This small molecule binds to this protein.
Small molecule (SMILES): Nc1ncnc2c1ncn2[C@@H]1O[C@H](CO[P](=O)(O)O[P](=O)(O)NP(=O)(O)O)[C@@H](O)[C@H]1O

Sequence of chain 1.A:
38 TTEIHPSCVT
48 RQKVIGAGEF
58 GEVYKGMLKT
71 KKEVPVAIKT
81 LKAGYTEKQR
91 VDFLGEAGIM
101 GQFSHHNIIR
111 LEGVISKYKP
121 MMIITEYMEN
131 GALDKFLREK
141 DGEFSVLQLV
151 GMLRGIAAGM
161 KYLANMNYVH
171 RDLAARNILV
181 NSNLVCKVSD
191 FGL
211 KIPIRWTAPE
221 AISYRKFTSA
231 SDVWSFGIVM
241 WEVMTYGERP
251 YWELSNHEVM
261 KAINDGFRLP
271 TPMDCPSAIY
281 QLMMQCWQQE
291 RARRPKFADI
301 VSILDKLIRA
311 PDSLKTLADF

Binding-site contacts:
Ligand atom O1A contacts residue GLY55 of chain 1.A at 3.8 Å.
Ligand atom C5 contacts residue LEU179 of chain 1.A at 3.7 Å (hydrophobic).
Ligand atom C6 contacts residue ALA77 of chain 1.A at 3.2 Å (hydrophobic).
Ligand atom O1B contacts residue GLY55 of chain 1.A at 3.5 Å.
Ligand atom N6 contacts residue GLU126 of chain 1.A at 3.0 Å (salt-bridge).
Ligand atom C5' contacts residue ALA54 of chain 1.A at 3.6 Å (hydrophobic).
Ligand atom C1' contacts residue ILE52 of chain 1.A at 3.9 Å (hydrophobic).
Ligand atom N6 contacts residue MET128 of chain 1.A at 3.9 Å.
Ligand atom N6 contacts residue ALA77 of chain 1.A at 3.4 Å.
Ligand atom N1 contacts residue TYR127 of chain 1.A at 3.8 Å.
Ligand atom PG contacts residue ALA54 of chain 1.A at 3.9 Å.
Ligand atom O1A contacts residue LYS79 of chain 1.A at 3.6 Å.
Ligand atom C8 contacts residue LYS79 of chain 1.A at 3.5 Å.
Ligand atom O1B contacts residue GLU56 of chain 1.A at 3.9 Å.
Ligand atom N3B contacts residue ALA54 of chain 1.A at 3.1 Å (h-bond).
Ligand atom O2A contacts residue LYS79 of chain 1.A at 3.5 Å.
Ligand atom O4' contacts residue ILE52 of chain 1.A at 3.9 Å.
Ligand atom N7 contacts residue LYS79 of chain 1.A at 3.1 Å (salt-bridge).
Ligand atom O2G contacts residue ALA54 of chain 1.A at 3.5 Å (h-bond).
Ligand atom N3 contacts residue ILE52 of chain 1.A at 4.0 Å.
Ligand atom C4' contacts residue GLY53 of chain 1.A at 3.9 Å.
Ligand atom N6 contacts residue LEU179 of chain 1.A at 3.8 Å.
Ligand atom N1 contacts residue GLU126 of chain 1.A at 3.7 Å.
Ligand atom N1 contacts residue ALA77 of chain 1.A at 3.5 Å.
Ligand atom N6 contacts residue THR125 of chain 1.A at 2.9 Å (h-bond).
Ligand atom O2' contacts residue ILE52 of chain 1.A at 4.0 Å.
Ligand atom N3 contacts residue MET128 of chain 1.A at 3.9 Å.
Ligand atom N7 contacts residue LEU179 of chain 1.A at 3.8 Å.
Ligand atom C2 contacts residue MET128 of chain 1.A at 3.1 Å (hydrophobic).
Ligand atom C6 contacts residue GLU126 of chain 1.A at 3.8 Å.
Ligand atom C6 contacts residue LEU179 of chain 1.A at 3.8 Å (hydrophobic).
Ligand atom C6 contacts residue MET128 of chain 1.A at 4.1 Å (hydrophobic).
Ligand atom C2 contacts residue TYR127 of chain 1.A at 3.6 Å (hydrophobic).
Ligand atom O1B contacts residue ALA54 of chain 1.A at 4.0 Å.
Ligand atom C6 contacts residue THR125 of chain 1.A at 4.0 Å.
Ligand atom C8 contacts residue VAL60 of chain 1.A at 4.0 Å (hydrophobic).
Ligand atom C5 contacts residue ALA77 of chain 1.A at 3.6 Å (hydrophobic).
Ligand atom O4' contacts residue VAL60 of chain 1.A at 3.8 Å.
Ligand atom N1 contacts residue MET128 of chain 1.A at 3.0 Å (h-bond).
Ligand atom O4' contacts residue GLY53 of chain 1.A at 3.9 Å.